Binding-site contacts:
Ligand atom O2P contacts residue SER71 of chain 13.A at 3.7 Å.
Ligand atom O4P contacts residue GLY28 of chain 13.A at 3.5 Å (h-bond).
Ligand atom C2 contacts residue THR26 of chain 13.A at 3.6 Å.
Ligand atom O2 contacts residue ZN1 of chain 13.B at 1.9 Å.
Ligand atom O2 contacts residue HIS155 of chain 13.A at 2.9 Å (h-bond).
Ligand atom C2 contacts residue ALA27 of chain 13.A at 4.0 Å (hydrophobic).
Ligand atom P contacts residue THR43 of chain 13.A at 3.9 Å.
Ligand atom N2 contacts residue TYR113 of chain 9.A at 3.7 Å.
Ligand atom O1 contacts residue HIS94 of chain 13.A at 3.0 Å (h-bond).
Ligand atom O1P contacts residue ASN29 of chain 13.A at 3.6 Å.
Ligand atom O3P contacts residue THR43 of chain 13.A at 3.7 Å.
Ligand atom O1 contacts residue ALA27 of chain 13.A at 3.8 Å.
Ligand atom N2 contacts residue ASN29 of chain 13.A at 3.6 Å.
Ligand atom C1 contacts residue GLY28 of chain 13.A at 3.6 Å.
Ligand atom C1 contacts residue ASN29 of chain 13.A at 3.3 Å.
Ligand atom C2 contacts residue ASN29 of chain 13.A at 3.5 Å.
Ligand atom O1P contacts residue SER72 of chain 13.A at 3.6 Å.
Ligand atom P contacts residue ASN29 of chain 13.A at 3.9 Å.
Ligand atom O2P contacts residue SER72 of chain 13.A at 2.9 Å (h-bond).
Ligand atom O2 contacts residue TYR113 of chain 9.A at 3.4 Å (h-bond).
Ligand atom O3P contacts residue GLY44 of chain 13.A at 2.9 Å (h-bond).
Ligand atom O1 contacts residue ZN1 of chain 13.B at 2.2 Å.
Ligand atom O4P contacts residue SER71 of chain 13.A at 2.6 Å (h-bond).
Ligand atom O2 contacts residue GLU73 of chain 13.A at 2.4 Å (salt-bridge).
Ligand atom O4P contacts residue ASN29 of chain 13.A at 2.9 Å (h-bond).
Ligand atom C1 contacts residue HIS94 of chain 13.A at 3.9 Å.
Ligand atom N2 contacts residue GLU73 of chain 13.A at 3.1 Å (salt-bridge).
Ligand atom O2P contacts residue THR43 of chain 13.A at 2.9 Å (h-bond).
Ligand atom C1 contacts residue ZN1 of chain 13.B at 2.8 Å.
Ligand atom O1 contacts residue HIS92 of chain 13.A at 3.2 Å (h-bond).
Ligand atom O2 contacts residue HIS92 of chain 13.A at 3.4 Å (h-bond).
Ligand atom O3P contacts residue THR26 of chain 13.A at 3.6 Å (h-bond).
Ligand atom C2 contacts residue GLY28 of chain 13.A at 3.6 Å.
Ligand atom O1 contacts residue GLY28 of chain 13.A at 2.9 Å (h-bond).
Ligand atom O1 contacts residue ASN29 of chain 13.A at 3.6 Å.
Ligand atom N2 contacts residue ZN1 of chain 13.B at 2.8 Å.
Ligand atom P contacts residue SER72 of chain 13.A at 4.0 Å.
Ligand atom O2 contacts residue HIS94 of chain 13.A at 3.7 Å.
Ligand atom N2 contacts residue SER72 of chain 13.A at 4.0 Å.
Ligand atom P contacts residue SER71 of chain 13.A at 3.8 Å.

This small molecule binds to this protein.
Small molecule (SMILES): O=C(COP(=O)(O)O)NO

Sequence of chain 9.A:
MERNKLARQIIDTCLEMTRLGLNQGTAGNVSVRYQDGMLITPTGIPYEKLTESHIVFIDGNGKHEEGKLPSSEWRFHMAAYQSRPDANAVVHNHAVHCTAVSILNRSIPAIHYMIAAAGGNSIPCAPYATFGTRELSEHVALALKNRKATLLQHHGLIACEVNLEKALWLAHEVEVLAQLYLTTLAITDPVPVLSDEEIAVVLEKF

Sequence of chain 13.A:
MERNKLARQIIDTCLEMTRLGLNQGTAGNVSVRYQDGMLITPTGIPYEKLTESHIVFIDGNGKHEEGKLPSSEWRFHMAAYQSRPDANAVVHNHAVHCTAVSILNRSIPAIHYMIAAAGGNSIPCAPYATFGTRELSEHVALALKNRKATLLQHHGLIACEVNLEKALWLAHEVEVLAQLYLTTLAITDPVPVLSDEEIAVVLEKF